The protein below binds the small molecule below.
Small molecule (SMILES): CC(=O)N[C@@H]1[C@@H](O)[C@H](O)[C@@H](CO)O[C@H]1O

Binding-site contacts:
Ligand atom C2 contacts residue ASN308 of chain 1.C at 2.5 Å.
Ligand atom N2 contacts residue ASN308 of chain 1.C at 2.5 Å (h-bond).
Ligand atom O5 contacts residue ASN308 of chain 1.C at 2.4 Å (h-bond).
Ligand atom C5 contacts residue ASN308 of chain 1.C at 3.7 Å.
Ligand atom C3 contacts residue ASN308 of chain 1.C at 3.8 Å.
Ligand atom C7 contacts residue ASN308 of chain 1.C at 3.3 Å.
Ligand atom C4 contacts residue ASN308 of chain 1.C at 4.2 Å.
Ligand atom C1 contacts residue TRP364 of chain 1.C at 4.3 Å (hydrophobic).
Ligand atom O7 contacts residue ASN308 of chain 1.C at 4.2 Å.
Ligand atom N2 contacts residue TRP364 of chain 1.C at 4.3 Å.
Ligand atom C1 contacts residue ASN308 of chain 1.C at 1.4 Å.
Ligand atom C8 contacts residue ASN308 of chain 1.C at 3.5 Å.

Sequence of chain 1.C:
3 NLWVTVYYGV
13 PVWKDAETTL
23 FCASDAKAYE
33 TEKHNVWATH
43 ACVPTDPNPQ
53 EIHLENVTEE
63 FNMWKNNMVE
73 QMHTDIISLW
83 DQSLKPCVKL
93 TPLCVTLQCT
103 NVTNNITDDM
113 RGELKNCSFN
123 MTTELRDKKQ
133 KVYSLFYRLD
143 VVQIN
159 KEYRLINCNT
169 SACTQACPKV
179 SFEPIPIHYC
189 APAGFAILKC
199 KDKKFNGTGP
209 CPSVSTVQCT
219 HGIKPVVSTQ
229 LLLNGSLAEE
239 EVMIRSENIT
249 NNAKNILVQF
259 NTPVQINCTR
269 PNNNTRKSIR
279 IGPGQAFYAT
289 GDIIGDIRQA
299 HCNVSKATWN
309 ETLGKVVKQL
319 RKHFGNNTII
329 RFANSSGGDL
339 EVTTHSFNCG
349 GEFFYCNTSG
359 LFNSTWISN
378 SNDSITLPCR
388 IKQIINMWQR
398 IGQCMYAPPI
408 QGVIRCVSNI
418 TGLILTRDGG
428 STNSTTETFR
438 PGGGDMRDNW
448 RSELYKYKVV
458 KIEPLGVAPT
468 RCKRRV